This small molecule binds to this protein.
Small molecule (SMILES): CC(C)CCC[C@@H](C)[C@H]1CC[C@H]2[C@@H]3CC=C4C[C@@H](OC(=O)CCC(=O)O)CC[C@]4(C)[C@H]3CC[C@]12C

Binding-site contacts:
Ligand atom CAU contacts residue ALA418 of chain 1.A at 4.0 Å (hydrophobic).
Ligand atom OAF contacts residue Y011 of chain 1.D at 3.4 Å.
Ligand atom CAM contacts residue Y011 of chain 1.D at 3.9 Å.
Ligand atom CAS contacts residue ALA418 of chain 1.A at 3.8 Å (hydrophobic).
Ligand atom CAX contacts residue TRP453 of chain 1.A at 3.2 Å (hydrophobic).
Ligand atom CAN contacts residue ALA541 of chain 1.B at 3.9 Å (hydrophobic).
Ligand atom CAL contacts residue LYS425 of chain 1.A at 3.7 Å.
Ligand atom CAM contacts residue LYS425 of chain 1.A at 3.4 Å.
Ligand atom CAQ contacts residue PHE537 of chain 1.B at 4.0 Å (hydrophobic).
Ligand atom CAQ contacts residue PHE417 of chain 1.B at 3.6 Å (hydrophobic).
Ligand atom CBF contacts residue ALA418 of chain 1.A at 3.9 Å (hydrophobic).
Ligand atom CAD contacts residue Y011 of chain 1.D at 3.2 Å.
Ligand atom CAC contacts residue LEU460 of chain 1.A at 3.7 Å (hydrophobic).
Ligand atom CAO contacts residue CYS414 of chain 1.A at 3.9 Å (hydrophobic).
Ligand atom OAH contacts residue LYS425 of chain 1.A at 2.6 Å (salt-bridge).
Ligand atom CAQ contacts residue ALA541 of chain 1.B at 4.0 Å (hydrophobic).
Ligand atom OAF contacts residue LYS425 of chain 1.A at 3.3 Å (salt-bridge).
Ligand atom CAJ contacts residue CYS414 of chain 1.A at 3.9 Å (hydrophobic).
Ligand atom CAN contacts residue ALA545 of chain 1.B at 3.7 Å (hydrophobic).
Ligand atom CAX contacts residue Y011 of chain 1.D at 3.9 Å.
Ligand atom CAB contacts residue LEU548 of chain 1.B at 3.3 Å (hydrophobic).
Ligand atom CAU contacts residue LEU460 of chain 1.A at 3.8 Å (hydrophobic).
Ligand atom CAY contacts residue Y011 of chain 1.D at 4.0 Å.
Ligand atom OAG contacts residue ILE421 of chain 1.A at 3.7 Å.
Ligand atom CAL contacts residue Y011 of chain 1.D at 3.6 Å.
Ligand atom OAF contacts residue TRP453 of chain 1.A at 2.9 Å.
Ligand atom OAG contacts residue LEU422 of chain 1.A at 3.8 Å.
Ligand atom CAZ contacts residue Y011 of chain 1.D at 3.8 Å.
Ligand atom OAH contacts residue LEU449 of chain 1.A at 3.8 Å.
Ligand atom CAP contacts residue ALA541 of chain 1.B at 3.7 Å (hydrophobic).
Ligand atom CAX contacts residue LYS425 of chain 1.A at 2.9 Å.
Ligand atom OAW contacts residue Y011 of chain 1.D at 3.9 Å.
Ligand atom CAL contacts residue TRP453 of chain 1.A at 3.3 Å (hydrophobic).
Ligand atom CAT contacts residue ALA418 of chain 1.A at 4.0 Å (hydrophobic).
Ligand atom CAK contacts residue ILE421 of chain 1.A at 3.9 Å (hydrophobic).
Ligand atom CAN contacts residue GLY544 of chain 1.B at 3.7 Å.
Ligand atom CAV contacts residue Y011 of chain 1.D at 3.8 Å.
Ligand atom OAH contacts residue TRP453 of chain 1.A at 2.9 Å.
Ligand atom CAP contacts residue PHE417 of chain 1.B at 3.6 Å (hydrophobic).
Ligand atom CBA contacts residue ALA545 of chain 1.B at 3.9 Å (hydrophobic).

Sequence of chain 1.A:
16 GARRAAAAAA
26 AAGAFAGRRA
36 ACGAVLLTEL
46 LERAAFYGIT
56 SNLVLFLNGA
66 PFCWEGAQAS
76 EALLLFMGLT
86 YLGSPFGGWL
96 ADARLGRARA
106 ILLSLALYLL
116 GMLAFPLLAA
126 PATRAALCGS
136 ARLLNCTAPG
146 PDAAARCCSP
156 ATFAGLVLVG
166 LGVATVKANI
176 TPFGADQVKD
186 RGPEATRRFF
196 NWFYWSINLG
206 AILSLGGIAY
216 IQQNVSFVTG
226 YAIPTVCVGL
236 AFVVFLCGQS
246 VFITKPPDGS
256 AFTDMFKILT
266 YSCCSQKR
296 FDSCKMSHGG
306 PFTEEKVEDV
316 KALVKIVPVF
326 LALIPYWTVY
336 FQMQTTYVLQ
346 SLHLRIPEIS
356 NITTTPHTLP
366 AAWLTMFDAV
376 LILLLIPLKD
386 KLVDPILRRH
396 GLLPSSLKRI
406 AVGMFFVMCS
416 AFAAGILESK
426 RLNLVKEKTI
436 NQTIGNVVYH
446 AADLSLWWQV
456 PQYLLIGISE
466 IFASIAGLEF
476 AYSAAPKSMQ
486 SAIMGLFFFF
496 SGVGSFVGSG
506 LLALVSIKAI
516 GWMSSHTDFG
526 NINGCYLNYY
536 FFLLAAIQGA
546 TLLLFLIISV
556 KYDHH

Sequence of chain 1.B:
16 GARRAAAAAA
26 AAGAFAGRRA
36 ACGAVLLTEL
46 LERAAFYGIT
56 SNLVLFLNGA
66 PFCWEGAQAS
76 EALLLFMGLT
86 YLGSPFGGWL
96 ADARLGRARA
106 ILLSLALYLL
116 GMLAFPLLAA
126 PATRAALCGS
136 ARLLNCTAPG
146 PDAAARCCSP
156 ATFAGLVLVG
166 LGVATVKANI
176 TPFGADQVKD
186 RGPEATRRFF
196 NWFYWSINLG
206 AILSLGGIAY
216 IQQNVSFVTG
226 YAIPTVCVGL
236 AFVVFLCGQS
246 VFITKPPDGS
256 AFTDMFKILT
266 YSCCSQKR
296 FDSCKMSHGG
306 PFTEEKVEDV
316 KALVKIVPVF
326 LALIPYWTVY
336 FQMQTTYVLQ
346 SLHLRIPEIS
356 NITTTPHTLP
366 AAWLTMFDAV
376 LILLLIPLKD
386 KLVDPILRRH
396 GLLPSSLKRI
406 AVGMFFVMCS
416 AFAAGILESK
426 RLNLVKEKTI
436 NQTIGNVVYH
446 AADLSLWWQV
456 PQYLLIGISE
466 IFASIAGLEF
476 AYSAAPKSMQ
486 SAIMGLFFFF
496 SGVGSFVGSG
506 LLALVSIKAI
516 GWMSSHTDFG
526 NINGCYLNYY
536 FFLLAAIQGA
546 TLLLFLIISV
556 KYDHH